Binding-site contacts:
Ligand atom OAF contacts residue HIS64 of chain 1.F at 3.2 Å.
Ligand atom OD1 contacts residue HIS64 of chain 1.F at 2.8 Å (h-bond).
Ligand atom FAI contacts residue TYR61 of chain 1.F at 3.6 Å.
Ligand atom CB contacts residue HIS59 of chain 1.F at 3.6 Å.
Ligand atom CAK contacts residue TYR47 of chain 1.F at 3.7 Å (hydrophobic).
Ligand atom C contacts residue TYR47 of chain 1.F at 3.4 Å (hydrophobic).
Ligand atom CD2 contacts residue TRP37 of chain 1.F at 3.5 Å (hydrophobic).
Ligand atom CAO contacts residue ASN16 of chain 1.F at 3.7 Å.
Ligand atom OD1 contacts residue TYR61 of chain 1.F at 3.7 Å.
Ligand atom CBC contacts residue ILE58 of chain 1.F at 3.8 Å (hydrophobic).
Ligand atom CBD contacts residue ILE58 of chain 1.F at 3.6 Å (hydrophobic).
Ligand atom OD1 contacts residue SER60 of chain 1.F at 2.7 Å (h-bond).
Ligand atom CG contacts residue TRP37 of chain 1.F at 3.7 Å (hydrophobic).
Ligand atom CAZ contacts residue TYR61 of chain 1.F at 3.8 Å (hydrophobic).
Ligand atom CBJ contacts residue TYR61 of chain 1.F at 3.7 Å (hydrophobic).
Ligand atom CAN contacts residue PRO48 of chain 1.F at 3.0 Å (hydrophobic).
Ligand atom CAP contacts residue TYR61 of chain 1.F at 3.3 Å (hydrophobic).
Ligand atom CAY contacts residue TYR61 of chain 1.F at 3.5 Å (hydrophobic).
Ligand atom NAV contacts residue TYR61 of chain 1.F at 3.8 Å.
Ligand atom CG contacts residue HIS64 of chain 1.F at 3.7 Å.
Ligand atom CD2 contacts residue TYR47 of chain 1.F at 3.5 Å (hydrophobic).
Ligand atom CB contacts residue TYR47 of chain 1.F at 3.5 Å (hydrophobic).
Ligand atom NAU contacts residue HIS59 of chain 1.F at 2.9 Å (h-bond).
Ligand atom C contacts residue HIS59 of chain 1.F at 3.6 Å.
Ligand atom CA contacts residue TYR47 of chain 1.F at 3.7 Å (hydrophobic).
Ligand atom CA contacts residue HIS59 of chain 1.F at 3.4 Å.
Ligand atom CAM contacts residue ILE58 of chain 1.F at 3.4 Å (hydrophobic).
Ligand atom CBC contacts residue TYR47 of chain 1.F at 3.7 Å (hydrophobic).
Ligand atom CG contacts residue SER60 of chain 1.F at 3.7 Å.
Ligand atom CAB contacts residue TRP37 of chain 1.F at 3.8 Å (hydrophobic).
Ligand atom CAB contacts residue TYR47 of chain 1.F at 3.6 Å (hydrophobic).
Ligand atom CG contacts residue TRP66 of chain 1.F at 3.6 Å (hydrophobic).
Ligand atom N contacts residue TYR47 of chain 1.F at 3.6 Å.
Ligand atom CB contacts residue TRP66 of chain 1.F at 3.4 Å (hydrophobic).
Ligand atom OAG contacts residue TYR61 of chain 1.F at 3.7 Å.
Ligand atom O contacts residue TYR47 of chain 1.F at 2.6 Å (h-bond).
Ligand atom OAF contacts residue PHE40 of chain 1.F at 3.7 Å.
Ligand atom OAF contacts residue TYR61 of chain 1.F at 3.6 Å.
Ligand atom CAM contacts residue TYR47 of chain 1.F at 3.7 Å (hydrophobic).
Ligand atom NAT contacts residue PRO48 of chain 1.F at 3.8 Å.

A protein and the small-molecule ligand that binds it are described below.
Small molecule (SMILES): Cc1ncsc1-c1ccc(CNC(=O)[C@@H]2C[C@@H](O)CN2C(=O)[C@@H](NC(=O)C2(F)CC2)C(C)(C)C)cc1

Sequence of chain 1.F:
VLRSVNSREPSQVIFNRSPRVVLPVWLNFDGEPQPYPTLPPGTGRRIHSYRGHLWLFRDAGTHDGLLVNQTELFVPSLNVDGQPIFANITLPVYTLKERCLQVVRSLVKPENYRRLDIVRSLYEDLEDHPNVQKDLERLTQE